Sequence of chain 1.A:
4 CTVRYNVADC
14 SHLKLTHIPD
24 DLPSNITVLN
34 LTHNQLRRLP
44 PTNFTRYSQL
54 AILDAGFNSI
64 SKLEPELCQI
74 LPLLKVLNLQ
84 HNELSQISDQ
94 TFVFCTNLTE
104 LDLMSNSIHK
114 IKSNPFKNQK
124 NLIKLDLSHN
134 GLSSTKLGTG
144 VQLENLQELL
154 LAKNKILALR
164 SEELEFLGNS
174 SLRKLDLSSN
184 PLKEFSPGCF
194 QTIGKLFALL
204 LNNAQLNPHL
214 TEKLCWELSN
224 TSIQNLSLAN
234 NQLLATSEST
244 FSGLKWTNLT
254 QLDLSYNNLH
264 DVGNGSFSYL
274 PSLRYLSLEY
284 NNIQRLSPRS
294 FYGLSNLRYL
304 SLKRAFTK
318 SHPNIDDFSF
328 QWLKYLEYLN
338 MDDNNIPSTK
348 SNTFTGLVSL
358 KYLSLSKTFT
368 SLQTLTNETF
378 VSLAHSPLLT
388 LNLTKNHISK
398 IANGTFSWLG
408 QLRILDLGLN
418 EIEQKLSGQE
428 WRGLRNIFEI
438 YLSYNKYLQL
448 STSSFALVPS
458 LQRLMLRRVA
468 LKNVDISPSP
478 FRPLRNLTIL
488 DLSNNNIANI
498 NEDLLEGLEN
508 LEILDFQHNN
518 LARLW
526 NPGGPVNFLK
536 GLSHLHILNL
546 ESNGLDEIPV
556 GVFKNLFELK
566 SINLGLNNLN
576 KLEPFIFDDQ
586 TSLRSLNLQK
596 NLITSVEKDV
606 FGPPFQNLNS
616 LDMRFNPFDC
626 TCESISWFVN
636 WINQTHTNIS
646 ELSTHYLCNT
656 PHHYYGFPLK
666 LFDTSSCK

A small-molecule ligand and the protein it binds are described below.
Small molecule (SMILES): CC(=O)N[C@H]1[C@H](O[C@H]2[C@H](O)[C@@H](NC(C)=O)CO[C@@H]2CO)O[C@H](CO)[C@@H](O[C@@H]2O[C@H](CO)[C@@H](O)[C@H](O)[C@@H]2O)[C@@H]1O

Binding-site contacts:
Ligand atom C5 contacts residue THR391 of chain 1.A at 3.8 Å.
Ligand atom C1 contacts residue SER363 of chain 1.A at 4.4 Å.
Ligand atom O7 contacts residue LEU416 of chain 1.A at 4.3 Å.
Ligand atom O5 contacts residue ASN389 of chain 1.A at 2.4 Å (h-bond).
Ligand atom O5 contacts residue THR391 of chain 1.A at 3.8 Å.
Ligand atom N2 contacts residue ASP413 of chain 1.A at 3.4 Å (salt-bridge).
Ligand atom C8 contacts residue LYS392 of chain 1.A at 4.2 Å.
Ligand atom O5 contacts residue SER363 of chain 1.A at 3.7 Å.
Ligand atom C1 contacts residue THR391 of chain 1.A at 3.7 Å.
Ligand atom N2 contacts residue ASN389 of chain 1.A at 2.9 Å (h-bond).
Ligand atom C5 contacts residue SER363 of chain 1.A at 3.9 Å.
Ligand atom C3 contacts residue ASN389 of chain 1.A at 3.8 Å.
Ligand atom C1 contacts residue ASN389 of chain 1.A at 1.4 Å.
Ligand atom C5 contacts residue ASN389 of chain 1.A at 3.7 Å.
Ligand atom C7 contacts residue ASP413 of chain 1.A at 3.7 Å.
Ligand atom C2 contacts residue ASN389 of chain 1.A at 2.5 Å.
Ligand atom C8 contacts residue ASP413 of chain 1.A at 3.1 Å.
Ligand atom C6 contacts residue SER363 of chain 1.A at 3.6 Å.
Ligand atom C4 contacts residue ASN389 of chain 1.A at 4.2 Å.
Ligand atom C7 contacts residue ASN389 of chain 1.A at 4.0 Å.